Sequence of chain 1.A:
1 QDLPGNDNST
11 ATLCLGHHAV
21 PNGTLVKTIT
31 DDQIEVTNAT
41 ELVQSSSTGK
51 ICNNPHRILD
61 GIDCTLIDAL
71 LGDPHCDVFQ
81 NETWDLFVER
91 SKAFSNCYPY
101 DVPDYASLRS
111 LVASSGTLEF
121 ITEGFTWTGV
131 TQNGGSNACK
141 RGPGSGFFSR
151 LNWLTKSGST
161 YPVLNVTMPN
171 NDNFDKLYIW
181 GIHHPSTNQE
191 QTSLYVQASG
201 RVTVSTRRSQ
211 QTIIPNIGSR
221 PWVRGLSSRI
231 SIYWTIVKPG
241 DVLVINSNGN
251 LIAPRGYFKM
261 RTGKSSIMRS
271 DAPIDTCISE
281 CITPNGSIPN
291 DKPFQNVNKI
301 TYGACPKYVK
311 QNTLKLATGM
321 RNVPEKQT

Binding-site contacts:
Ligand atom C8 contacts residue ASN81 of chain 1.A at 4.3 Å.
Ligand atom C1 contacts residue ASN81 of chain 1.A at 1.4 Å.
Ligand atom O7 contacts residue ASN81 of chain 1.A at 2.8 Å (h-bond).
Ligand atom C4 contacts residue ASN81 of chain 1.A at 4.2 Å.
Ligand atom C6 contacts residue ILE121 of chain 1.A at 3.7 Å (hydrophobic).
Ligand atom C3 contacts residue PHE120 of chain 1.A at 4.2 Å (hydrophobic).
Ligand atom O5 contacts residue PHE120 of chain 1.A at 4.0 Å.
Ligand atom C5 contacts residue PHE120 of chain 1.A at 4.0 Å (hydrophobic).
Ligand atom O5 contacts residue ASN81 of chain 1.A at 2.4 Å (h-bond).
Ligand atom C5 contacts residue ASN81 of chain 1.A at 3.7 Å.
Ligand atom C7 contacts residue ASN81 of chain 1.A at 3.0 Å.
Ligand atom C2 contacts residue ASN81 of chain 1.A at 2.4 Å.
Ligand atom C1 contacts residue PHE120 of chain 1.A at 3.6 Å (hydrophobic).
Ligand atom C3 contacts residue ASN81 of chain 1.A at 3.7 Å.
Ligand atom C8 contacts residue ARG150 of chain 1.A at 4.3 Å.
Ligand atom C5 contacts residue ILE121 of chain 1.A at 3.7 Å (hydrophobic).
Ligand atom C8 contacts residue GLN80 of chain 1.A at 3.4 Å.
Ligand atom C2 contacts residue PHE120 of chain 1.A at 4.4 Å (hydrophobic).
Ligand atom N2 contacts residue ASN81 of chain 1.A at 2.9 Å (h-bond).

The small molecule below binds the protein below.
Small molecule (SMILES): CC(=O)N[C@@H]1[C@@H](O)[C@H](O)[C@@H](CO)O[C@H]1O